Binding-site contacts:
Ligand atom C20 contacts residue ALA31 of chain 1.A at 3.7 Å (hydrophobic).
Ligand atom O27 contacts residue VAL105 of chain 1.A at 3.3 Å (h-bond).
Ligand atom C13 contacts residue ALA31 of chain 1.A at 3.9 Å (hydrophobic).
Ligand atom C1 contacts residue VAL105 of chain 1.A at 3.6 Å (hydrophobic).
Ligand atom C20 contacts residue GLN110 of chain 1.A at 3.8 Å.
Ligand atom C1 contacts residue TRP34 of chain 1.A at 3.7 Å (hydrophobic).
Ligand atom C16 contacts residue ALA31 of chain 1.A at 3.1 Å (hydrophobic).
Ligand atom C15 contacts residue TRP34 of chain 1.A at 3.4 Å (hydrophobic).
Ligand atom O1 contacts residue TRP34 of chain 1.A at 3.5 Å (h-bond).
Ligand atom N2 contacts residue TYR38 of chain 1.A at 2.8 Å (h-bond).
Ligand atom N1 contacts residue ILE30 of chain 1.A at 3.5 Å.
Ligand atom C24 contacts residue TYR38 of chain 1.A at 3.5 Å (hydrophobic).
Ligand atom O27 contacts residue PRO106 of chain 1.A at 3.6 Å.
Ligand atom N1 contacts residue GLN27 of chain 1.A at 3.1 Å (h-bond).
Ligand atom C22 contacts residue GLN27 of chain 1.A at 3.5 Å.
Ligand atom C12 contacts residue PRO106 of chain 1.A at 3.6 Å (hydrophobic).
Ligand atom C11 contacts residue PRO106 of chain 1.A at 3.8 Å (hydrophobic).
Ligand atom C24 contacts residue TYR137 of chain 1.A at 3.5 Å (hydrophobic).
Ligand atom C22 contacts residue GLU135 of chain 1.A at 3.3 Å.
Ligand atom C28 contacts residue VAL105 of chain 1.A at 3.7 Å (hydrophobic).
Ligand atom C11 contacts residue ILE30 of chain 1.A at 3.9 Å (hydrophobic).
Ligand atom C21 contacts residue TYR38 of chain 1.A at 3.2 Å (hydrophobic).
Ligand atom C25 contacts residue TYR137 of chain 1.A at 3.7 Å (hydrophobic).
Ligand atom C10 contacts residue TRP34 of chain 1.A at 3.5 Å (hydrophobic).
Ligand atom C15 contacts residue ALA31 of chain 1.A at 3.5 Å (hydrophobic).
Ligand atom C6 contacts residue TRP34 of chain 1.A at 3.9 Å (hydrophobic).
Ligand atom C13 contacts residue PRO106 of chain 1.A at 3.7 Å (hydrophobic).
Ligand atom C23 contacts residue TYR137 of chain 1.A at 3.6 Å (hydrophobic).
Ligand atom O1 contacts residue VAL105 of chain 1.A at 3.6 Å.
Ligand atom C7 contacts residue VAL105 of chain 1.A at 3.9 Å (hydrophobic).
Ligand atom C8 contacts residue TRP34 of chain 1.A at 3.8 Å (hydrophobic).
Ligand atom C10 contacts residue TYR137 of chain 1.A at 3.6 Å (hydrophobic).
Ligand atom C25 contacts residue TYR38 of chain 1.A at 3.3 Å (hydrophobic).
Ligand atom C23 contacts residue VAL109 of chain 1.A at 3.5 Å (hydrophobic).
Ligand atom C23 contacts residue GLU135 of chain 1.A at 3.5 Å.
Ligand atom C5 contacts residue TYR38 of chain 1.A at 3.7 Å (hydrophobic).
Ligand atom C20 contacts residue GLN27 of chain 1.A at 3.6 Å.
Ligand atom C4 contacts residue TYR38 of chain 1.A at 3.5 Å (hydrophobic).
Ligand atom O1 contacts residue TYR137 of chain 1.A at 3.7 Å.
Ligand atom C7 contacts residue TRP34 of chain 1.A at 3.4 Å (hydrophobic).

A small-molecule ligand and the protein it binds are described below.
Small molecule (SMILES): CCNc1cc2oc3c/c(=[NH+]/CC)c(C)cc-3c(-c3ccccc3C(=O)OCC)c2cc1C

Sequence of chain 1.A:
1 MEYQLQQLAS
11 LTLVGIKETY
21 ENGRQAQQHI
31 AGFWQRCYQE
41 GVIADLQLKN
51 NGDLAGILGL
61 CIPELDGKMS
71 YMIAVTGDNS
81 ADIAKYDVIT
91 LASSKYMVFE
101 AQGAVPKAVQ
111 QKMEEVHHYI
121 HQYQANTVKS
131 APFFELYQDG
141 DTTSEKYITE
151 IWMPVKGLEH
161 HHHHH